Binding-site contacts:
Ligand atom CA contacts residue PHE63 of chain 1.C at 3.9 Å (hydrophobic).
Ligand atom C contacts residue LEU117 of chain 1.C at 4.2 Å (hydrophobic).
Ligand atom CA contacts residue LEU117 of chain 1.C at 4.1 Å (hydrophobic).
Ligand atom C contacts residue THR204 of chain 1.B at 3.6 Å.
Ligand atom N contacts residue PHE159 of chain 1.B at 2.8 Å (h-bond).
Ligand atom N contacts residue TYR202 of chain 1.B at 4.1 Å.
Ligand atom C contacts residue PHE159 of chain 1.B at 4.2 Å (hydrophobic).
Ligand atom O contacts residue THR204 of chain 1.B at 2.5 Å (h-bond).
Ligand atom C contacts residue SER129 of chain 1.C at 3.5 Å.
Ligand atom N contacts residue PHE207 of chain 1.B at 3.7 Å.
Ligand atom OXT contacts residue PHE159 of chain 1.B at 4.1 Å.
Ligand atom O contacts residue PHE207 of chain 1.B at 4.5 Å.
Ligand atom C contacts residue ARG65 of chain 1.C at 3.7 Å.
Ligand atom O contacts residue TYR202 of chain 1.B at 3.9 Å.
Ligand atom O contacts residue ARG65 of chain 1.C at 3.1 Å (salt-bridge).
Ligand atom OXT contacts residue ARG65 of chain 1.C at 2.9 Å (salt-bridge).
Ligand atom C contacts residue PHE63 of chain 1.C at 3.6 Å (hydrophobic).
Ligand atom OXT contacts residue SER129 of chain 1.C at 2.4 Å (h-bond).
Ligand atom OXT contacts residue THR204 of chain 1.B at 4.2 Å.
Ligand atom O contacts residue LEU117 of chain 1.C at 4.5 Å.
Ligand atom CA contacts residue SER129 of chain 1.C at 4.2 Å.
Ligand atom N contacts residue THR204 of chain 1.B at 4.2 Å.
Ligand atom N contacts residue LEU117 of chain 1.C at 4.2 Å.
Ligand atom N contacts residue PHE63 of chain 1.C at 4.5 Å.
Ligand atom O contacts residue PHE63 of chain 1.C at 4.0 Å.
Ligand atom OXT contacts residue PHE63 of chain 1.C at 3.5 Å.
Ligand atom CA contacts residue PHE159 of chain 1.B at 3.4 Å (hydrophobic).
Ligand atom O contacts residue SER129 of chain 1.C at 4.3 Å.

The protein below binds the small molecule below.
Small molecule (SMILES): NCC(=O)O

Sequence of chain 1.C:
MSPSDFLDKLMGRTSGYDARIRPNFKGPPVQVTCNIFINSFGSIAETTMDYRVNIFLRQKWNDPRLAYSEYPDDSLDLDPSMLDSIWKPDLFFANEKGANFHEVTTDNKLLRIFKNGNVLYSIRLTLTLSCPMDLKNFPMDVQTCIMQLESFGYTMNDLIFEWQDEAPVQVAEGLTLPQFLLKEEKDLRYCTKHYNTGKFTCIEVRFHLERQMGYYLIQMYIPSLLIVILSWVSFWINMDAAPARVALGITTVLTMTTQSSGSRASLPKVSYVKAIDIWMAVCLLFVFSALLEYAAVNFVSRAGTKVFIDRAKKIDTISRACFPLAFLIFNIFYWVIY

Sequence of chain 1.B:
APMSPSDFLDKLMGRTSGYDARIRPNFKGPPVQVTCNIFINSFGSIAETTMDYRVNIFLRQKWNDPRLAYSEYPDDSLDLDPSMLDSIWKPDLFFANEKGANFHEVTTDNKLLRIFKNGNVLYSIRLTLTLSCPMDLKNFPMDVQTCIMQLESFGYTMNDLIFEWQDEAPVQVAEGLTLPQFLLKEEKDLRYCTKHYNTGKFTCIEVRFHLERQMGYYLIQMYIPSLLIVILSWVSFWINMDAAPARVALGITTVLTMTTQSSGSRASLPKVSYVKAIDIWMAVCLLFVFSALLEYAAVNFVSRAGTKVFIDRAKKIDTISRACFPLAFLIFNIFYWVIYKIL